The protein below binds the small molecule below.
Small molecule (SMILES): Cc1cc(=O)[nH]c2c3c(ccc12)OCO3

Binding-site contacts:
Ligand atom C4 contacts residue FAD1 of chain 1.D at 3.4 Å.
Ligand atom C8 contacts residue PHE178 of chain 1.B at 3.5 Å (hydrophobic).
Ligand atom C8 contacts residue TYR155 of chain 1.A at 3.9 Å (hydrophobic).
Ligand atom C1 contacts residue FAD1 of chain 1.D at 3.3 Å.
Ligand atom C2 contacts residue PHE178 of chain 1.B at 3.5 Å (hydrophobic).
Ligand atom O13 contacts residue FAD1 of chain 1.D at 3.7 Å.
Ligand atom C3 contacts residue FAD1 of chain 1.D at 3.4 Å.
Ligand atom C5 contacts residue FAD1 of chain 1.D at 3.5 Å.
Ligand atom O11 contacts residue FAD1 of chain 1.D at 3.4 Å.
Ligand atom O15 contacts residue FAD1 of chain 1.D at 3.5 Å (h-bond).
Ligand atom O11 contacts residue PHE126 of chain 1.B at 3.4 Å.
Ligand atom C6 contacts residue FAD1 of chain 1.D at 3.2 Å.
Ligand atom C14 contacts residue FAD1 of chain 1.D at 3.4 Å.
Ligand atom C9 contacts residue TYR155 of chain 1.A at 4.0 Å (hydrophobic).
Ligand atom O15 contacts residue TYR155 of chain 1.A at 4.0 Å.
Ligand atom O15 contacts residue GLY150 of chain 1.A at 3.3 Å.
Ligand atom C6 contacts residue PHE178 of chain 1.B at 4.0 Å (hydrophobic).
Ligand atom C14 contacts residue PHE178 of chain 1.B at 3.4 Å (hydrophobic).
Ligand atom C9 contacts residue FAD1 of chain 1.D at 3.5 Å.
Ligand atom C3 contacts residue PHE178 of chain 1.B at 3.8 Å (hydrophobic).
Ligand atom N10 contacts residue GLY150 of chain 1.A at 4.1 Å.
Ligand atom C2 contacts residue FAD1 of chain 1.D at 3.2 Å.
Ligand atom C6 contacts residue TRP105 of chain 1.A at 4.0 Å (hydrophobic).
Ligand atom C8 contacts residue PHE106 of chain 1.A at 4.0 Å (hydrophobic).
Ligand atom C7 contacts residue PHE178 of chain 1.B at 3.4 Å (hydrophobic).
Ligand atom C1 contacts residue TRP105 of chain 1.A at 3.6 Å (hydrophobic).
Ligand atom C9 contacts residue PHE178 of chain 1.B at 4.0 Å (hydrophobic).
Ligand atom C5 contacts residue PHE126 of chain 1.B at 3.7 Å (hydrophobic).
Ligand atom C7 contacts residue FAD1 of chain 1.D at 3.4 Å.
Ligand atom C8 contacts residue ASN161 of chain 1.A at 3.5 Å.
Ligand atom C14 contacts residue PHE106 of chain 1.A at 3.5 Å (hydrophobic).
Ligand atom C7 contacts residue PHE106 of chain 1.A at 4.1 Å (hydrophobic).
Ligand atom O15 contacts residue ASN161 of chain 1.A at 2.8 Å (h-bond).
Ligand atom C6 contacts residue PHE126 of chain 1.B at 3.8 Å (hydrophobic).
Ligand atom C8 contacts residue FAD1 of chain 1.D at 3.5 Å.
Ligand atom C1 contacts residue PHE178 of chain 1.B at 3.6 Å (hydrophobic).
Ligand atom C12 contacts residue FAD1 of chain 1.D at 3.7 Å.
Ligand atom N10 contacts residue FAD1 of chain 1.D at 3.3 Å.
Ligand atom C9 contacts residue ASN161 of chain 1.A at 3.6 Å.
Ligand atom C14 contacts residue GLY174 of chain 1.B at 3.1 Å.

Sequence of chain 1.A:
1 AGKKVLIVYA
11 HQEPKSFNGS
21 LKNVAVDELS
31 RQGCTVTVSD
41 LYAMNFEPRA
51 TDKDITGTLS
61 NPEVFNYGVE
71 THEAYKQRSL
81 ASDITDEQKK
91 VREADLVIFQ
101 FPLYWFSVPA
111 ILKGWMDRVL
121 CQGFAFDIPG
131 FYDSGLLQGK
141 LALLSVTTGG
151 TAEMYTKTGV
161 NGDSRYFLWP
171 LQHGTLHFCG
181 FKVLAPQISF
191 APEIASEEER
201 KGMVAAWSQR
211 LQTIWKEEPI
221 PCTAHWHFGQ

Sequence of chain 1.B:
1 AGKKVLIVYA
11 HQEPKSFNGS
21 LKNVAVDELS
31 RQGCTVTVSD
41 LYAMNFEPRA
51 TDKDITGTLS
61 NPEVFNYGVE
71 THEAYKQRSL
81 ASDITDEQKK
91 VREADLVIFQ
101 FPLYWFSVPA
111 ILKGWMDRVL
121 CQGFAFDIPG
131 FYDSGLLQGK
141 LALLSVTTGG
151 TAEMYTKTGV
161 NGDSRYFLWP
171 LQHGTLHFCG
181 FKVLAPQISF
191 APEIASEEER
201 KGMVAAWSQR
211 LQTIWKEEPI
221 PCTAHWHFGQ